This small molecule binds to this protein.
Small molecule (SMILES): CC(=O)N[C@@H]1[C@@H](O)[C@H](O)[C@@H](CO)O[C@H]1O

Binding-site contacts:
Ligand atom C7 contacts residue ASN120 of chain 1.A at 3.2 Å.
Ligand atom C5 contacts residue ASN123 of chain 1.A at 3.8 Å.
Ligand atom C4 contacts residue ASN123 of chain 1.A at 4.2 Å.
Ligand atom C2 contacts residue THR122 of chain 1.A at 3.5 Å.
Ligand atom C1 contacts residue THR122 of chain 1.A at 3.5 Å.
Ligand atom N2 contacts residue ASN120 of chain 1.A at 2.9 Å (h-bond).
Ligand atom N2 contacts residue THR122 of chain 1.A at 2.8 Å (h-bond).
Ligand atom C5 contacts residue ASN120 of chain 1.A at 3.7 Å.
Ligand atom C2 contacts residue ASN120 of chain 1.A at 2.4 Å.
Ligand atom O4 contacts residue ASN123 of chain 1.A at 4.3 Å.
Ligand atom C5 contacts residue VAL125 of chain 1.A at 4.1 Å (hydrophobic).
Ligand atom C1 contacts residue ASN120 of chain 1.A at 1.4 Å.
Ligand atom C2 contacts residue ASN123 of chain 1.A at 4.2 Å.
Ligand atom C6 contacts residue VAL166 of chain 1.A at 4.5 Å (hydrophobic).
Ligand atom O5 contacts residue ASN120 of chain 1.A at 2.4 Å (h-bond).
Ligand atom O7 contacts residue ASN120 of chain 1.A at 3.2 Å (h-bond).
Ligand atom O5 contacts residue ASN123 of chain 1.A at 4.3 Å.
Ligand atom C6 contacts residue VAL125 of chain 1.A at 3.7 Å (hydrophobic).
Ligand atom C8 contacts residue THR122 of chain 1.A at 3.6 Å.
Ligand atom C1 contacts residue VAL125 of chain 1.A at 4.5 Å (hydrophobic).
Ligand atom C8 contacts residue ASN120 of chain 1.A at 3.8 Å.
Ligand atom C3 contacts residue THR122 of chain 1.A at 4.0 Å.
Ligand atom C7 contacts residue THR122 of chain 1.A at 3.6 Å.
Ligand atom C3 contacts residue ASN123 of chain 1.A at 3.7 Å.
Ligand atom C3 contacts residue ASN120 of chain 1.A at 3.8 Å.
Ligand atom C4 contacts residue ASN120 of chain 1.A at 4.2 Å.
Ligand atom O6 contacts residue VAL125 of chain 1.A at 4.4 Å.
Ligand atom O5 contacts residue VAL125 of chain 1.A at 3.5 Å.
Ligand atom N2 contacts residue ASN123 of chain 1.A at 4.5 Å.
Ligand atom C1 contacts residue ASN123 of chain 1.A at 3.9 Å.

Sequence of chain 1.A:
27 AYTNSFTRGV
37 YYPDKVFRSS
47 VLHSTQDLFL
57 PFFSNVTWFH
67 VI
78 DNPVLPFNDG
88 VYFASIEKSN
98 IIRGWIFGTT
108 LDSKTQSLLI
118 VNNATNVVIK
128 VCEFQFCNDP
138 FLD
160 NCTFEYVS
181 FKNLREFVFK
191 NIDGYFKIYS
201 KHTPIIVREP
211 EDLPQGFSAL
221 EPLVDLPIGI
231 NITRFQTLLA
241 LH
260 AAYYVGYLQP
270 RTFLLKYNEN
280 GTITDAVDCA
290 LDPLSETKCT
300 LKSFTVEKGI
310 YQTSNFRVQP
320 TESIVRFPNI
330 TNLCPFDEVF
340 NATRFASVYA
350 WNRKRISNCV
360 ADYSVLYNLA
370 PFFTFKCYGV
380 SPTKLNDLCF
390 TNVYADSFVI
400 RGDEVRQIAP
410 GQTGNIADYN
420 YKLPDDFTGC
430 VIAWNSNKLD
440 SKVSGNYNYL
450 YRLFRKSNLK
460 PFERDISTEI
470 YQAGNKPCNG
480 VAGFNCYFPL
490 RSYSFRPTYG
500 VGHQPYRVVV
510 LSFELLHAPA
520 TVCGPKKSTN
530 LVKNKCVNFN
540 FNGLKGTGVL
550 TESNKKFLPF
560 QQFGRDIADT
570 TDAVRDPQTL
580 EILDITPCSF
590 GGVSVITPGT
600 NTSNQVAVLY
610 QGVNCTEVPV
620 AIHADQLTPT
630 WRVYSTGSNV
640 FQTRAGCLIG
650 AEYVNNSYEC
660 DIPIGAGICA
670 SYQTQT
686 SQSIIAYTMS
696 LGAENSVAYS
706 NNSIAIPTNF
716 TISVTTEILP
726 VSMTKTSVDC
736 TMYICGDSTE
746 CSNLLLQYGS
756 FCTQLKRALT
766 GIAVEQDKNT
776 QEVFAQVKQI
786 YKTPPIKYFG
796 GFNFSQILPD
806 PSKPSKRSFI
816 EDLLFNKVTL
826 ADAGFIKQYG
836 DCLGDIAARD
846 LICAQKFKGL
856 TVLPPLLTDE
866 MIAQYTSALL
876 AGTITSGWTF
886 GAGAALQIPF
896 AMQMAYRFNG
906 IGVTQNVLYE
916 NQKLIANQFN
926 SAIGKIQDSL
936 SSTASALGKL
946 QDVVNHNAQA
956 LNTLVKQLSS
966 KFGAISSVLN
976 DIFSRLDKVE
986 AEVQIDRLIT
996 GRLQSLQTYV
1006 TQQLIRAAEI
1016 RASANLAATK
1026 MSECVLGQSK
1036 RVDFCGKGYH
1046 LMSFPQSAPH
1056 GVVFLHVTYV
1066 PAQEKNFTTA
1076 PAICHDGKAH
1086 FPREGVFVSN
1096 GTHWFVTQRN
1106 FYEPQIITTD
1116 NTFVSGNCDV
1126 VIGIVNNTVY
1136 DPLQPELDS